The protein below binds the small molecule below.
Small molecule (SMILES): CC(=O)[C@H](CCC(N)=O)NC(=O)[C@H](CC(C)C)NC(=O)[C@@H](NC(=O)[C@H](CO)NC(=O)[C@H](CC(N)=O)NC(=O)[C@@H](N)C(C)C)[C@@H](C)O

Binding-site contacts:
Ligand atom OE1 contacts residue HIS162 of chain 1.B at 2.7 Å (h-bond).
Ligand atom OG contacts residue GLN191 of chain 1.B at 3.3 Å (h-bond).
Ligand atom C contacts residue CYS144 of chain 1.B at 2.6 Å (hydrophobic).
Ligand atom CD1 contacts residue ASP186 of chain 1.B at 3.4 Å.
Ligand atom ND2 contacts residue GLN191 of chain 1.B at 2.4 Å (h-bond).
Ligand atom OG contacts residue SER189 of chain 1.B at 3.5 Å (h-bond).
Ligand atom CG contacts residue GLY167 of chain 1.B at 3.4 Å.
Ligand atom CG contacts residue SER189 of chain 1.B at 3.4 Å.
Ligand atom NE2 contacts residue PHE139 of chain 1.B at 3.0 Å (h-bond).
Ligand atom O contacts residue HIS163 of chain 1.B at 2.3 Å (h-bond).
Ligand atom OD1 contacts residue GLY167 of chain 1.B at 2.5 Å (h-bond).
Ligand atom CB contacts residue SER189 of chain 1.B at 3.2 Å.
Ligand atom C contacts residue HIS163 of chain 1.B at 3.3 Å.
Ligand atom N contacts residue HIS163 of chain 1.B at 3.5 Å (h-bond).
Ligand atom CA contacts residue SER189 of chain 1.B at 3.5 Å.
Ligand atom CB contacts residue MET190 of chain 1.B at 3.1 Å (hydrophobic).
Ligand atom CB contacts residue SER189 of chain 1.B at 3.3 Å.
Ligand atom CD2 contacts residue LEU164 of chain 1.B at 3.5 Å (hydrophobic).
Ligand atom OD1 contacts residue LEU166 of chain 1.B at 3.4 Å.
Ligand atom CA contacts residue CYS144 of chain 1.B at 3.4 Å (hydrophobic).
Ligand atom CB contacts residue GLN187 of chain 1.B at 3.5 Å.
Ligand atom C1 contacts residue HIS41 of chain 1.B at 3.2 Å.
Ligand atom O contacts residue LEU164 of chain 1.B at 3.1 Å.
Ligand atom CA contacts residue GLU165 of chain 1.B at 3.4 Å.
Ligand atom C1 contacts residue CYS144 of chain 1.B at 1.8 Å (hydrophobic).
Ligand atom C contacts residue HIS41 of chain 1.B at 3.2 Å.
Ligand atom CG contacts residue GLN191 of chain 1.B at 3.1 Å.
Ligand atom CD2 contacts residue GLN187 of chain 1.B at 3.5 Å.
Ligand atom O contacts residue PRO188 of chain 1.B at 3.4 Å.
Ligand atom O contacts residue MET190 of chain 1.B at 3.5 Å.
Ligand atom O contacts residue CYS144 of chain 1.B at 3.1 Å.
Ligand atom OD1 contacts residue GLN191 of chain 1.B at 2.8 Å (h-bond).
Ligand atom N contacts residue SER189 of chain 1.B at 2.7 Å (h-bond).
Ligand atom ND2 contacts residue MET190 of chain 1.B at 3.1 Å.
Ligand atom N contacts residue GLU165 of chain 1.B at 2.9 Å (salt-bridge).
Ligand atom ND2 contacts residue SER189 of chain 1.B at 2.6 Å (h-bond).
Ligand atom O contacts residue HIS41 of chain 1.B at 2.6 Å (h-bond).
Ligand atom CA contacts residue GLY167 of chain 1.B at 3.1 Å.
Ligand atom O contacts residue GLU165 of chain 1.B at 2.9 Å (salt-bridge).
Ligand atom CD2 contacts residue ASP186 of chain 1.B at 3.4 Å.

Sequence of chain 1.B:
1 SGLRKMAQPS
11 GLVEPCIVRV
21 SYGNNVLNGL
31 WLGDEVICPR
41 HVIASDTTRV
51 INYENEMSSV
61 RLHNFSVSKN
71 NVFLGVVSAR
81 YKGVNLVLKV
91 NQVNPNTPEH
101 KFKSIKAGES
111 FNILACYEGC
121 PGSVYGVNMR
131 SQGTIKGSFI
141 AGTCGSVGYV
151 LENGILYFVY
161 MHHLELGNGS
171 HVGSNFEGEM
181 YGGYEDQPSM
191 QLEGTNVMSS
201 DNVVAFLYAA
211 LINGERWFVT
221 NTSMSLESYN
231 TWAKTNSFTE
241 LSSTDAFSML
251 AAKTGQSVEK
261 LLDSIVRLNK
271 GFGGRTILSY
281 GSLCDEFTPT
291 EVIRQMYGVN